Sequence of chain 1.D:
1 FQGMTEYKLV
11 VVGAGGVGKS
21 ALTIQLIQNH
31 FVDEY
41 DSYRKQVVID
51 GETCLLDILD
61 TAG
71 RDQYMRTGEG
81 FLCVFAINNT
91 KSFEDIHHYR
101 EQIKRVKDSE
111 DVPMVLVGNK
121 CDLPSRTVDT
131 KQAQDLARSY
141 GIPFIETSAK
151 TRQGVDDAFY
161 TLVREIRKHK

Binding-site contacts:
Ligand atom C20 contacts residue ASP57 of chain 1.D at 4.2 Å.
Ligand atom C1 contacts residue LYS8 of chain 1.D at 3.9 Å.
Ligand atom O7 contacts residue THR77 of chain 1.D at 2.6 Å (h-bond).
Ligand atom O22 contacts residue ARG44 of chain 1.D at 4.3 Å.
Ligand atom C18 contacts residue SER42 of chain 1.D at 3.8 Å.
Ligand atom C17 contacts residue TYR43 of chain 1.D at 4.2 Å (hydrophobic).
Ligand atom C1 contacts residue LEU9 of chain 1.D at 4.2 Å (hydrophobic).
Ligand atom O7 contacts residue LEU59 of chain 1.D at 3.9 Å.
Ligand atom C3 contacts residue VAL10 of chain 1.D at 3.8 Å (hydrophobic).
Ligand atom C23 contacts residue ARG44 of chain 1.D at 4.3 Å.
Ligand atom C19 contacts residue ASP57 of chain 1.D at 4.0 Å.
Ligand atom C3 contacts residue TYR74 of chain 1.D at 4.0 Å (hydrophobic).
Ligand atom C16 contacts residue ASP57 of chain 1.D at 3.7 Å.
Ligand atom C2 contacts residue LYS8 of chain 1.D at 3.8 Å.
Ligand atom C18 contacts residue TYR43 of chain 1.D at 3.9 Å (hydrophobic).
Ligand atom C17 contacts residue ILE58 of chain 1.D at 4.0 Å (hydrophobic).
Ligand atom C17 contacts residue SER42 of chain 1.D at 3.7 Å.
Ligand atom C2 contacts residue LEU59 of chain 1.D at 3.6 Å (hydrophobic).
Ligand atom C6 contacts residue LEU59 of chain 1.D at 3.9 Å (hydrophobic).
Ligand atom C3 contacts residue THR77 of chain 1.D at 3.4 Å.
Ligand atom C1 contacts residue LEU59 of chain 1.D at 3.9 Å (hydrophobic).
Ligand atom C4 contacts residue LEU59 of chain 1.D at 4.2 Å (hydrophobic).
Ligand atom C1 contacts residue ASP57 of chain 1.D at 3.6 Å.
Ligand atom C9 contacts residue THR77 of chain 1.D at 4.3 Å.
Ligand atom C19 contacts residue ARG44 of chain 1.D at 4.2 Å.
Ligand atom O7 contacts residue TYR74 of chain 1.D at 3.5 Å.
Ligand atom C5 contacts residue LEU59 of chain 1.D at 4.3 Å (hydrophobic).
Ligand atom C4 contacts residue ASP57 of chain 1.D at 4.3 Å.
Ligand atom C18 contacts residue ASP57 of chain 1.D at 3.6 Å.
Ligand atom N21 contacts residue ASP57 of chain 1.D at 4.1 Å.
Ligand atom C8 contacts residue TYR74 of chain 1.D at 4.0 Å (hydrophobic).
Ligand atom C2 contacts residue LEU9 of chain 1.D at 3.8 Å (hydrophobic).
Ligand atom C2 contacts residue ASP57 of chain 1.D at 4.2 Å.
Ligand atom C3 contacts residue GLY78 of chain 1.D at 4.3 Å.
Ligand atom C2 contacts residue VAL10 of chain 1.D at 3.9 Å (hydrophobic).
Ligand atom C8 contacts residue THR77 of chain 1.D at 3.4 Å.
Ligand atom C3 contacts residue LEU59 of chain 1.D at 3.8 Å (hydrophobic).
Ligand atom C6 contacts residue THR77 of chain 1.D at 3.1 Å.
Ligand atom C5 contacts residue THR77 of chain 1.D at 4.1 Å.
Ligand atom C17 contacts residue ASP57 of chain 1.D at 3.4 Å.

This protein binds this small molecule.
Small molecule (SMILES): COc1cccc(-c2cccc3c2O[C@H](CNC(=O)c2ccc(OCCN(C)C)cc2)CO3)n1